Binding-site contacts:
Ligand atom C8 contacts residue ASN710 of chain 1.C at 3.6 Å.
Ligand atom C8 contacts residue ASN709 of chain 1.C at 3.9 Å.
Ligand atom O7 contacts residue ASN709 of chain 1.C at 3.0 Å (h-bond).
Ligand atom N2 contacts residue ASN710 of chain 1.C at 4.5 Å.
Ligand atom O5 contacts residue ASN709 of chain 1.C at 2.4 Å (h-bond).
Ligand atom C7 contacts residue ASN709 of chain 1.C at 3.1 Å.
Ligand atom C5 contacts residue ASN709 of chain 1.C at 3.7 Å.
Ligand atom C3 contacts residue ASN709 of chain 1.C at 3.8 Å.
Ligand atom C2 contacts residue ASN709 of chain 1.C at 2.5 Å.
Ligand atom C4 contacts residue ASN709 of chain 1.C at 4.2 Å.
Ligand atom N2 contacts residue ASN709 of chain 1.C at 2.9 Å (h-bond).
Ligand atom C1 contacts residue ASN709 of chain 1.C at 1.4 Å.

Sequence of chain 1.C:
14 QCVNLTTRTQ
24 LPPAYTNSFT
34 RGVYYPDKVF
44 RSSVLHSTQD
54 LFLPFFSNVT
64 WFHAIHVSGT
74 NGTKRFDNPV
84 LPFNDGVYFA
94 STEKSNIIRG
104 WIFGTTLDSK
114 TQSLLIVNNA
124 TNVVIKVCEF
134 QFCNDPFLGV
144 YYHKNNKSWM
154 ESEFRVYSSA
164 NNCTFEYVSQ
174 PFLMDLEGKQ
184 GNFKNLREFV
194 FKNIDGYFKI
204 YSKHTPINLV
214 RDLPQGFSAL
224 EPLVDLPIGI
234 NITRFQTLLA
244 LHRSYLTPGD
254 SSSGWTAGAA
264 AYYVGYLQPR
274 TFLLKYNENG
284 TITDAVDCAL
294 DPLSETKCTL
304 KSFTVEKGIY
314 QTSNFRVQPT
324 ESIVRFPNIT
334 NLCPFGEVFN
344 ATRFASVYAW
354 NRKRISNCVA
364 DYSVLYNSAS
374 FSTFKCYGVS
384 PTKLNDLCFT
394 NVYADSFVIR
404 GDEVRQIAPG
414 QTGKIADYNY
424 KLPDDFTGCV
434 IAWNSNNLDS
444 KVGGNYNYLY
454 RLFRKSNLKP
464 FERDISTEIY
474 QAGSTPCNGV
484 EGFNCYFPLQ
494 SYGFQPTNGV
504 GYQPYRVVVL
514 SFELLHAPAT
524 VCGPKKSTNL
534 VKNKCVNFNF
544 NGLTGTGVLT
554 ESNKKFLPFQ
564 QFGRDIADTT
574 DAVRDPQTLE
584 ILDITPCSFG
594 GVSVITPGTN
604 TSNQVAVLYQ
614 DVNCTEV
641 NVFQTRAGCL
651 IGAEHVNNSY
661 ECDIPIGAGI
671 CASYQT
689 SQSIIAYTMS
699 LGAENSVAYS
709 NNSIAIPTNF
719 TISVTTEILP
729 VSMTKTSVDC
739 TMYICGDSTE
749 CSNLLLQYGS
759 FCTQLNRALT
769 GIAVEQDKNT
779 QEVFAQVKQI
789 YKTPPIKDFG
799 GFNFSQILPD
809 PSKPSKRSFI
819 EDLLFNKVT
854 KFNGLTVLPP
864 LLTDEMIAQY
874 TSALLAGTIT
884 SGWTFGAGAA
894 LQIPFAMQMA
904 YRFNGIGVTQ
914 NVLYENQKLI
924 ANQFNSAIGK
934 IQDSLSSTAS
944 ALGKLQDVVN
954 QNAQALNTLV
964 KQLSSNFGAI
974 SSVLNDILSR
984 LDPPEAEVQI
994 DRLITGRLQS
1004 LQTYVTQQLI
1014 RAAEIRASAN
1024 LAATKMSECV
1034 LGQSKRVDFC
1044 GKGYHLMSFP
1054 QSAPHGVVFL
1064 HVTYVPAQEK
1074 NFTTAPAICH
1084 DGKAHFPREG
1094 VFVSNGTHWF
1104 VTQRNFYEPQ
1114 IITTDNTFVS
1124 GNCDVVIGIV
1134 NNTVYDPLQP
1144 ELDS

This small molecule binds to this protein.
Small molecule (SMILES): CC(=O)N[C@@H]1[C@@H](O)[C@H](O)[C@@H](CO)O[C@H]1O